The protein below binds the small molecule below.
Small molecule (SMILES): CC1(C)S[C@H]([C@H](NC(=O)CCC(=O)C23[C]4[C]5[C]6[C]2[Ru]56432789[C]3[C]2[C]7[C]8[C]39)C(=O)O)N[C@H]1C(=O)O

Binding-site contacts:
Ligand atom C11 contacts residue JSE1 of chain 1.F at 4.0 Å.
Ligand atom C16 contacts residue JSE1 of chain 1.F at 4.1 Å.
Ligand atom C19 contacts residue JSE1 of chain 1.F at 4.3 Å.
Ligand atom C15 contacts residue JSE1 of chain 1.F at 4.0 Å.
Ligand atom C20 contacts residue ASN30 of chain 1.A at 3.3 Å.
Ligand atom RU contacts residue ASN30 of chain 1.A at 4.4 Å.
Ligand atom C19 contacts residue ASN30 of chain 1.A at 2.7 Å.
Ligand atom RU contacts residue JSE1 of chain 1.F at 4.4 Å.
Ligand atom C18 contacts residue ASN30 of chain 1.A at 3.9 Å.
Ligand atom C20 contacts residue JSE1 of chain 1.F at 3.6 Å.

Sequence of chain 1.A:
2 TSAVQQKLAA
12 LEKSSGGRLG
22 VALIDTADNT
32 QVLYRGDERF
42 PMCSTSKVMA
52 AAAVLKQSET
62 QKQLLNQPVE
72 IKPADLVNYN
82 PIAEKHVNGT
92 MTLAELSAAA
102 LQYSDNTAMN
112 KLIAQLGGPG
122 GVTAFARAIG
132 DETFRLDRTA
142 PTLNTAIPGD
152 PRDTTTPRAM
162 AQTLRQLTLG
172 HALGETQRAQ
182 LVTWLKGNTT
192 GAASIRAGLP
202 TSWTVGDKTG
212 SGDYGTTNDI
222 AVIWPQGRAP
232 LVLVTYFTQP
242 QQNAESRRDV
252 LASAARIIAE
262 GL